The small molecule below binds the protein below.
Small molecule (SMILES): CC(=O)N[C@H]1[C@H](O[C@H]2[C@H](O)[C@@H](NC(C)=O)CO[C@@H]2CO)O[C@H](CO)[C@@H](O)[C@@H]1O

Sequence of chain 1.E:
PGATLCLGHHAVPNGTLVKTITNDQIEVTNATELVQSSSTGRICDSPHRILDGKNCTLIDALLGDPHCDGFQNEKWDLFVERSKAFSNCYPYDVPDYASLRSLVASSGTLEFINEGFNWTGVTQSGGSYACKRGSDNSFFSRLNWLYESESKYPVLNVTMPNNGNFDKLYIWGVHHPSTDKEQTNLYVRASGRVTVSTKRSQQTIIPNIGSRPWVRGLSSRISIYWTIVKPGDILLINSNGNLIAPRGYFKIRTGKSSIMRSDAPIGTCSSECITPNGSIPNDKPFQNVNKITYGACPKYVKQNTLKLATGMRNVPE

Binding-site contacts:
Ligand atom C1 contacts residue ASN57 of chain 1.E at 1.4 Å.
Ligand atom C8 contacts residue LYS56 of chain 1.E at 3.9 Å.
Ligand atom C2 contacts residue ASN57 of chain 1.E at 2.5 Å.
Ligand atom C7 contacts residue ASN57 of chain 1.E at 3.5 Å.
Ligand atom O5 contacts residue ASN57 of chain 1.E at 2.3 Å (h-bond).
Ligand atom O5 contacts residue PHE88 of chain 1.E at 3.7 Å.
Ligand atom O6 contacts residue PHE88 of chain 1.E at 3.4 Å.
Ligand atom O7 contacts residue ASN57 of chain 1.E at 3.5 Å (h-bond).
Ligand atom N2 contacts residue ASN57 of chain 1.E at 3.0 Å (h-bond).
Ligand atom C4 contacts residue ASN57 of chain 1.E at 4.2 Å.
Ligand atom C5 contacts residue ASN57 of chain 1.E at 3.6 Å.
Ligand atom C1 contacts residue PHE88 of chain 1.E at 4.4 Å (hydrophobic).
Ligand atom C3 contacts residue ASN57 of chain 1.E at 3.8 Å.